Binding-site contacts:
Ligand atom C1 contacts residue ASN325 of chain 1.C at 3.6 Å.
Ligand atom CA contacts residue BG91 of chain 1.K at 2.5 Å.
Ligand atom CE1 contacts residue ASP326 of chain 1.C at 3.7 Å.
Ligand atom CE2 contacts residue BG91 of chain 1.K at 3.5 Å.
Ligand atom O contacts residue TYR158 of chain 1.C at 2.9 Å (h-bond).
Ligand atom CE2 contacts residue ASN325 of chain 1.C at 3.3 Å.
Ligand atom C contacts residue ASN325 of chain 1.C at 3.6 Å.
Ligand atom C1 contacts residue TYR137 of chain 1.C at 3.4 Å (hydrophobic).
Ligand atom CD2 contacts residue LEU109 of chain 1.C at 3.5 Å (hydrophobic).
Ligand atom O contacts residue MET141 of chain 1.C at 3.2 Å.
Ligand atom CA contacts residue TYR137 of chain 1.C at 3.6 Å (hydrophobic).
Ligand atom CA contacts residue MET133 of chain 1.C at 3.6 Å (hydrophobic).
Ligand atom CZ contacts residue BG91 of chain 1.K at 3.4 Å.
Ligand atom CD1 contacts residue TRP131 of chain 1.C at 3.5 Å (hydrophobic).
Ligand atom CG2 contacts residue ALA175 of chain 1.C at 3.3 Å (hydrophobic).
Ligand atom CD2 contacts residue ASN325 of chain 1.C at 3.6 Å.
Ligand atom CB contacts residue TYR137 of chain 1.C at 3.2 Å (hydrophobic).
Ligand atom CE1 contacts residue BG91 of chain 1.K at 3.5 Å.
Ligand atom C contacts residue ARG138 of chain 1.C at 3.5 Å.
Ligand atom CB contacts residue BG91 of chain 1.K at 3.4 Å.
Ligand atom O contacts residue ASN325 of chain 1.C at 3.2 Å.
Ligand atom CB contacts residue MET133 of chain 1.C at 3.5 Å (hydrophobic).
Ligand atom OXT contacts residue BG91 of chain 1.K at 3.1 Å.
Ligand atom CD2 contacts residue BG91 of chain 1.K at 3.3 Å.
Ligand atom CG contacts residue GLN77 of chain 1.C at 3.6 Å.
Ligand atom O contacts residue ARG138 of chain 1.C at 3.4 Å.
Ligand atom CD2 contacts residue PHE81 of chain 1.C at 3.4 Å (hydrophobic).
Ligand atom CA contacts residue ASN325 of chain 1.C at 3.6 Å.
Ligand atom O contacts residue BG91 of chain 1.K at 3.5 Å (h-bond).
Ligand atom C contacts residue TYR137 of chain 1.C at 3.5 Å (hydrophobic).
Ligand atom CG1 contacts residue ALA175 of chain 1.C at 3.7 Å (hydrophobic).
Ligand atom O contacts residue TYR137 of chain 1.C at 2.6 Å (h-bond).
Ligand atom N contacts residue BG91 of chain 1.K at 3.3 Å (h-bond).
Ligand atom C contacts residue ASN180 of chain 1.C at 3.5 Å.
Ligand atom O contacts residue GLN74 of chain 1.C at 3.2 Å (h-bond).
Ligand atom O contacts residue ASN180 of chain 1.C at 2.8 Å (h-bond).
Ligand atom C contacts residue BG91 of chain 1.K at 3.0 Å.
Ligand atom N contacts residue BG91 of chain 1.K at 1.5 Å.
Ligand atom O contacts residue BG91 of chain 1.K at 3.0 Å (h-bond).
Ligand atom CG2 contacts residue GLY176 of chain 1.C at 3.7 Å.

Sequence of chain 1.C:
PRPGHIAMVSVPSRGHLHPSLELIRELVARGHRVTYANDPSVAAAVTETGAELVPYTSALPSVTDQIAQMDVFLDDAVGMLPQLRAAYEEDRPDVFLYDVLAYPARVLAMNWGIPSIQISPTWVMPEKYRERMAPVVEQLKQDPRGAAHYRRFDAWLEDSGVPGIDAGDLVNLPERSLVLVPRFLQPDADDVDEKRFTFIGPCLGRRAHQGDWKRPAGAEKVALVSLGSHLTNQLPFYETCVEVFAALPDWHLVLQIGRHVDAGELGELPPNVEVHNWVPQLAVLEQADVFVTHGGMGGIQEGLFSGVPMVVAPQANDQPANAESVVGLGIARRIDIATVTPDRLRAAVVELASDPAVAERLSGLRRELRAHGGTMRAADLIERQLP

A small-molecule ligand and the protein it binds are described below.
Small molecule (SMILES): CC(C)C[C@H]1NC(=O)[C@@H](C(C)C)NC(=O)CNC(=O)CNC(=O)[C@H](C(C)C)NC(=O)[C@H](Cc2ccccc2)N(C)C(=O)[C@H](C(C)C)NC(=O)[C@@H](CC(N)=O)NC(=O)[C@H](N)[C@@H](C)OC1=O